Sequence of chain 1.B:
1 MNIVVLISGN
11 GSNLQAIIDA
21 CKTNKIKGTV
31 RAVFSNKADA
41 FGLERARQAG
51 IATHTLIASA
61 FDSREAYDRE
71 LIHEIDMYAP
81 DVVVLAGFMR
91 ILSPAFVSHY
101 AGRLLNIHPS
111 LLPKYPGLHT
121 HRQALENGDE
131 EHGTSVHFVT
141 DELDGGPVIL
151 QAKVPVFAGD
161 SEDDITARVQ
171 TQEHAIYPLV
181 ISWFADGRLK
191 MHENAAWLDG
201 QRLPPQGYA

The small molecule below binds the protein below.
Small molecule (SMILES): Nc1nc(O)c2cc(C[C@@](O)(CNCC(=O)N[C@@H]3O[C@H](COP(=O)(O)O)[C@@H](O)[C@H]3O)c3ccc(C(=O)N[C@@H](CCC(=O)O)C(=O)O)cc3)ccc2n1

Binding-site contacts:
Ligand atom O30 contacts residue SER12 of chain 1.B at 3.4 Å (h-bond).
Ligand atom CG contacts residue MET89 of chain 1.B at 3.2 Å (hydrophobic).
Ligand atom C24 contacts residue GLU173 of chain 1.B at 3.4 Å.
Ligand atom C27 contacts residue GLY87 of chain 1.B at 3.6 Å.
Ligand atom P29 contacts residue SER12 of chain 1.B at 3.6 Å.
Ligand atom C19 contacts residue PRO109 of chain 1.B at 3.7 Å (hydrophobic).
Ligand atom NA2 contacts residue LEU92 of chain 1.B at 2.9 Å (h-bond).
Ligand atom O31 contacts residue ASN10 of chain 1.B at 3.5 Å.
Ligand atom O23 contacts residue PRO109 of chain 1.B at 3.4 Å.
Ligand atom N1 contacts residue LEU92 of chain 1.B at 3.0 Å (h-bond).
Ligand atom N18 contacts residue HIS108 of chain 1.B at 3.2 Å (h-bond).
Ligand atom OE1 contacts residue LYS37 of chain 1.B at 3.5 Å (salt-bridge).
Ligand atom C8 contacts residue ILE91 of chain 1.B at 3.5 Å (hydrophobic).
Ligand atom C20 contacts residue PRO109 of chain 1.B at 3.4 Å (hydrophobic).
Ligand atom C contacts residue ARG64 of chain 1.B at 3.6 Å.
Ligand atom OT contacts residue ILE91 of chain 1.B at 2.9 Å (h-bond).
Ligand atom O31 contacts residue GLY11 of chain 1.B at 3.6 Å.
Ligand atom N contacts residue MET89 of chain 1.B at 3.3 Å (h-bond).
Ligand atom O24 contacts residue GLU173 of chain 1.B at 2.5 Å (salt-bridge).
Ligand atom O31 contacts residue SER12 of chain 1.B at 2.6 Å (h-bond).
Ligand atom O26 contacts residue GLY87 of chain 1.B at 3.5 Å.
Ligand atom C15 contacts residue MET89 of chain 1.B at 3.6 Å (hydrophobic).
Ligand atom C7 contacts residue PHE88 of chain 1.B at 3.4 Å (hydrophobic).
Ligand atom C7 contacts residue ARG90 of chain 1.B at 3.5 Å.
Ligand atom O23 contacts residue ILE107 of chain 1.B at 3.4 Å (h-bond).
Ligand atom OT contacts residue ARG64 of chain 1.B at 2.8 Å (salt-bridge).
Ligand atom N3 contacts residue VAL139 of chain 1.B at 3.5 Å.
Ligand atom O32 contacts residue GLY11 of chain 1.B at 2.9 Å (h-bond).
Ligand atom C12 contacts residue ILE91 of chain 1.B at 3.5 Å (hydrophobic).
Ligand atom O20 contacts residue MET89 of chain 1.B at 3.5 Å.
Ligand atom NA2 contacts residue VAL97 of chain 1.B at 3.1 Å.
Ligand atom C16 contacts residue ARG90 of chain 1.B at 3.6 Å.
Ligand atom O23 contacts residue GLU173 of chain 1.B at 3.5 Å (salt-bridge).
Ligand atom P29 contacts residue GLY11 of chain 1.B at 3.7 Å.
Ligand atom O20 contacts residue PRO109 of chain 1.B at 3.5 Å.
Ligand atom C16 contacts residue MET89 of chain 1.B at 3.2 Å (hydrophobic).
Ligand atom C8 contacts residue ARG90 of chain 1.B at 3.1 Å.
Ligand atom O contacts residue ARG64 of chain 1.B at 3.1 Å (salt-bridge).
Ligand atom O30 contacts residue ASN13 of chain 1.B at 2.9 Å (h-bond).
Ligand atom OT contacts residue ARG90 of chain 1.B at 3.5 Å.